This protein binds this small molecule.
Small molecule (SMILES): Nc1ncnc2c1ncn2[C@@H]1C[C@@H](O)[C@@H](COP(=O)(O)O)O1

Sequence of chain 46.A:
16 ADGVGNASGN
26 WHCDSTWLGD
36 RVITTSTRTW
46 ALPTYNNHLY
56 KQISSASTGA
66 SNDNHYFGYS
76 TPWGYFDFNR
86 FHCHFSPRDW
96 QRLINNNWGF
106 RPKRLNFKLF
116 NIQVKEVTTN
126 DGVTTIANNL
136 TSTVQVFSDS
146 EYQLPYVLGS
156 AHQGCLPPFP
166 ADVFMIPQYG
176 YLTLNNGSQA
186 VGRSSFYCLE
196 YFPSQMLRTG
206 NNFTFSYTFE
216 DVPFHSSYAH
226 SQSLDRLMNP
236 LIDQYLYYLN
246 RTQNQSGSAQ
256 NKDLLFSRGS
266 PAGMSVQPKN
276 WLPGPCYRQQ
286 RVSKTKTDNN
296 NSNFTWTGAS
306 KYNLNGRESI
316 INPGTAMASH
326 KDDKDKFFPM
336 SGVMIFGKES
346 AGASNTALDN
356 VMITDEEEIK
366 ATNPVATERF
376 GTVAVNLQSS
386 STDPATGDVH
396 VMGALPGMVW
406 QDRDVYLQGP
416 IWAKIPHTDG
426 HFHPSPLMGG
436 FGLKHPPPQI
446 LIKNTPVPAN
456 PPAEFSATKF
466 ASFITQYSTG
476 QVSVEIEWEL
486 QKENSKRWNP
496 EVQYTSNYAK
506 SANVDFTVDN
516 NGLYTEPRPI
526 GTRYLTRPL

Binding-site contacts:
Ligand atom C4 contacts residue PRO218 of chain 46.A at 4.1 Å (hydrophobic).
Ligand atom N9 contacts residue GLY437 of chain 46.A at 3.3 Å (h-bond).
Ligand atom O2P contacts residue HIS426 of chain 46.A at 3.6 Å.
Ligand atom C3' contacts residue GLY437 of chain 46.A at 3.9 Å.
Ligand atom C8 contacts residue PRO218 of chain 46.A at 4.2 Å (hydrophobic).
Ligand atom N1 contacts residue HIS428 of chain 46.A at 3.3 Å.
Ligand atom O3' contacts residue LYS439 of chain 46.A at 3.5 Å.
Ligand atom O1P contacts residue LYS439 of chain 46.A at 2.6 Å.
Ligand atom N7 contacts residue PRO429 of chain 46.A at 4.3 Å.
Ligand atom C1' contacts residue GLY437 of chain 46.A at 3.3 Å.
Ligand atom C2' contacts residue GLY437 of chain 46.A at 2.8 Å.
Ligand atom C5 contacts residue PRO218 of chain 46.A at 4.0 Å (hydrophobic).
Ligand atom P contacts residue LYS439 of chain 46.A at 3.3 Å.
Ligand atom N6 contacts residue SER430 of chain 46.A at 3.7 Å.
Ligand atom O1P contacts residue HIS426 of chain 46.A at 2.7 Å (h-bond).
Ligand atom N9 contacts residue VAL217 of chain 46.A at 4.4 Å.
Ligand atom O3' contacts residue GLY437 of chain 46.A at 3.9 Å.
Ligand atom N9 contacts residue PRO218 of chain 46.A at 4.2 Å.
Ligand atom C3' contacts residue GLU215 of chain 46.A at 3.3 Å.
Ligand atom O3P contacts residue LYS439 of chain 46.A at 2.9 Å.
Ligand atom N3 contacts residue PRO429 of chain 46.A at 4.4 Å.
Ligand atom O3' contacts residue ILE420 of chain 46.A at 4.2 Å.
Ligand atom C8 contacts residue GLY437 of chain 46.A at 2.8 Å.
Ligand atom C6 contacts residue HIS428 of chain 46.A at 4.2 Å.
Ligand atom N6 contacts residue HIS428 of chain 46.A at 4.0 Å.
Ligand atom N7 contacts residue GLY437 of chain 46.A at 3.5 Å (h-bond).
Ligand atom N7 contacts residue VAL217 of chain 46.A at 3.7 Å.
Ligand atom C2' contacts residue GLU215 of chain 46.A at 3.6 Å.
Ligand atom O3' contacts residue GLU215 of chain 46.A at 3.5 Å (salt-bridge).
Ligand atom N7 contacts residue PRO218 of chain 46.A at 4.0 Å.
Ligand atom O5' contacts residue LYS439 of chain 46.A at 3.8 Å.
Ligand atom C8 contacts residue VAL217 of chain 46.A at 3.5 Å (hydrophobic).
Ligand atom C8 contacts residue PRO429 of chain 46.A at 4.3 Å (hydrophobic).
Ligand atom N6 contacts residue ASP407 of chain 46.A at 3.6 Å (salt-bridge).
Ligand atom C6 contacts residue SER430 of chain 46.A at 4.2 Å.
Ligand atom C6 contacts residue PRO218 of chain 46.A at 4.2 Å (hydrophobic).
Ligand atom C2' contacts residue ASP216 of chain 46.A at 4.3 Å.
Ligand atom N9 contacts residue PRO429 of chain 46.A at 4.3 Å.
Ligand atom P contacts residue HIS426 of chain 46.A at 3.9 Å.
Ligand atom C2 contacts residue HIS428 of chain 46.A at 3.8 Å.